A small-molecule ligand and the protein it binds are described below.
Small molecule (SMILES): CC(=O)N[C@H]1[C@H](O[C@H]2[C@H](O)[C@@H](NC(C)=O)CO[C@@H]2CO)O[C@H](CO)[C@@H](O[C@@H]2O[C@H](CO[C@@H]3O[C@H](CO)[C@@H](O)[C@H](O)[C@@H]3O)[C@@H](O)[C@H](O)[C@@H]2O)[C@@H]1O

Binding-site contacts:
Ligand atom O6 contacts residue SER364 of chain 1.A at 4.4 Å.
Ligand atom C3 contacts residue ASN390 of chain 1.A at 3.8 Å.
Ligand atom C7 contacts residue ASN390 of chain 1.A at 3.7 Å.
Ligand atom C6 contacts residue SER364 of chain 1.A at 3.7 Å.
Ligand atom C8 contacts residue TYR439 of chain 1.A at 3.8 Å (hydrophobic).
Ligand atom C2 contacts residue ASP414 of chain 1.A at 3.3 Å.
Ligand atom C5 contacts residue THR392 of chain 1.A at 3.8 Å.
Ligand atom C8 contacts residue LYS393 of chain 1.A at 3.3 Å.
Ligand atom C2 contacts residue ASN390 of chain 1.A at 2.4 Å.
Ligand atom C5 contacts residue ASN390 of chain 1.A at 3.6 Å.
Ligand atom N2 contacts residue ASP414 of chain 1.A at 2.4 Å (salt-bridge).
Ligand atom C8 contacts residue VAL412 of chain 1.A at 3.8 Å (hydrophobic).
Ligand atom N2 contacts residue ASN390 of chain 1.A at 2.9 Å (h-bond).
Ligand atom O5 contacts residue ASN390 of chain 1.A at 2.3 Å (h-bond).
Ligand atom C7 contacts residue LYS393 of chain 1.A at 3.6 Å.
Ligand atom O7 contacts residue ASP414 of chain 1.A at 4.4 Å.
Ligand atom O5 contacts residue SER364 of chain 1.A at 4.2 Å.
Ligand atom C8 contacts residue ASP414 of chain 1.A at 3.1 Å.
Ligand atom C1 contacts residue ASN390 of chain 1.A at 1.4 Å.
Ligand atom C4 contacts residue ASN390 of chain 1.A at 4.2 Å.
Ligand atom C7 contacts residue ASP414 of chain 1.A at 3.2 Å.
Ligand atom C1 contacts residue THR392 of chain 1.A at 4.2 Å.
Ligand atom O6 contacts residue GLU340 of chain 1.A at 3.6 Å (salt-bridge).
Ligand atom C6 contacts residue THR392 of chain 1.A at 4.1 Å.
Ligand atom C1 contacts residue ASP414 of chain 1.A at 3.6 Å.
Ligand atom O3 contacts residue ASP414 of chain 1.A at 4.2 Å.
Ligand atom O5 contacts residue GLU340 of chain 1.A at 4.4 Å.
Ligand atom O7 contacts residue LYS393 of chain 1.A at 3.2 Å (salt-bridge).
Ligand atom O7 contacts residue ASN390 of chain 1.A at 4.1 Å.
Ligand atom O5 contacts residue THR392 of chain 1.A at 3.9 Å.
Ligand atom C5 contacts residue SER364 of chain 1.A at 4.3 Å.
Ligand atom C3 contacts residue ASP414 of chain 1.A at 3.7 Å.

Sequence of chain 1.A:
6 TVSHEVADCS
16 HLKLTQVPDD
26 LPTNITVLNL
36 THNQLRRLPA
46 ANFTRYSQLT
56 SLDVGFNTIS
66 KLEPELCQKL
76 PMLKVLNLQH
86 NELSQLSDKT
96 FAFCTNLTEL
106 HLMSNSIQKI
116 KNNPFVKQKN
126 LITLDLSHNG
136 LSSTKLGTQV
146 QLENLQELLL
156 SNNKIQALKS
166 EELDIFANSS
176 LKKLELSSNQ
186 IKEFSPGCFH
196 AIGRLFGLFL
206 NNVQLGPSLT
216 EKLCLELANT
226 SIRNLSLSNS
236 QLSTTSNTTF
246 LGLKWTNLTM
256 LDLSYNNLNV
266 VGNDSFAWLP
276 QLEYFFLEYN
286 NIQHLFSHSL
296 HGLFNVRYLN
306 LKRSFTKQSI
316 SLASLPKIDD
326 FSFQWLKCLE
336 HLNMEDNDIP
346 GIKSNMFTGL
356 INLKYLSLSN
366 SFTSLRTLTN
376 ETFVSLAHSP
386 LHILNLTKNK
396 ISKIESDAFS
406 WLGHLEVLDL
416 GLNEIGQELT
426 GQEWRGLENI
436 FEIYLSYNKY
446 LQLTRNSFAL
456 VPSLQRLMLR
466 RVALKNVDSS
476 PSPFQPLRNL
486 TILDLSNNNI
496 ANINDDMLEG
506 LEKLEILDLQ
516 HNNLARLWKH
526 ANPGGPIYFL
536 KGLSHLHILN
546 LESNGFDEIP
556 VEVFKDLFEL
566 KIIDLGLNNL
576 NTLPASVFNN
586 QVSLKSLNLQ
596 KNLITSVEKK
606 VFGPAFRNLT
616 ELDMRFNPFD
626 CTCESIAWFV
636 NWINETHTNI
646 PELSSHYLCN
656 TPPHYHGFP